Binding-site contacts:
Ligand atom CAO contacts residue ILE130 of chain 1.B at 3.6 Å (hydrophobic).
Ligand atom CAP contacts residue ILE130 of chain 1.B at 3.6 Å (hydrophobic).
Ligand atom CAU contacts residue PC11 of chain 1.S at 3.9 Å.
Ligand atom CAP contacts residue ILE335 of chain 1.B at 3.6 Å (hydrophobic).
Ligand atom CBC contacts residue VAL122 of chain 1.B at 3.6 Å (hydrophobic).
Ligand atom OAG contacts residue VAL122 of chain 1.B at 3.8 Å.
Ligand atom CAX contacts residue ARG115 of chain 1.B at 4.1 Å.
Ligand atom CAR contacts residue VAL122 of chain 1.B at 4.1 Å (hydrophobic).
Ligand atom CAC contacts residue PC11 of chain 1.S at 3.8 Å.
Ligand atom CAL contacts residue ARG119 of chain 1.B at 3.4 Å.
Ligand atom CBI contacts residue SER126 of chain 1.B at 4.1 Å.
Ligand atom CAO contacts residue ILE335 of chain 1.B at 3.5 Å (hydrophobic).
Ligand atom OAH contacts residue PC11 of chain 1.S at 3.1 Å.
Ligand atom CBG contacts residue SER126 of chain 1.B at 3.6 Å.
Ligand atom OAG contacts residue ARG119 of chain 1.B at 3.2 Å.
Ligand atom CAD contacts residue LEU496 of chain 1.B at 4.2 Å (hydrophobic).
Ligand atom CAE contacts residue VAL339 of chain 1.B at 4.2 Å (hydrophobic).
Ligand atom CAK contacts residue TYR123 of chain 1.B at 3.8 Å (hydrophobic).
Ligand atom CAQ contacts residue SER126 of chain 1.B at 3.8 Å.
Ligand atom CAQ contacts residue ILE335 of chain 1.B at 3.8 Å (hydrophobic).
Ligand atom CAA contacts residue LEU334 of chain 1.B at 4.1 Å (hydrophobic).
Ligand atom CBA contacts residue ILE335 of chain 1.B at 3.8 Å (hydrophobic).
Ligand atom CAX contacts residue THR118 of chain 1.B at 4.2 Å.
Ligand atom OAH contacts residue THR118 of chain 1.B at 3.6 Å.
Ligand atom CAM contacts residue ARG119 of chain 1.B at 3.6 Å.
Ligand atom CAY contacts residue ARG119 of chain 1.B at 3.8 Å.
Ligand atom CBE contacts residue ILE130 of chain 1.B at 4.3 Å (hydrophobic).
Ligand atom CAV contacts residue LEU496 of chain 1.B at 3.6 Å (hydrophobic).
Ligand atom CAL contacts residue ARG115 of chain 1.B at 3.9 Å.
Ligand atom CBE contacts residue SER126 of chain 1.B at 3.3 Å.
Ligand atom CAN contacts residue ILE335 of chain 1.B at 3.7 Å (hydrophobic).
Ligand atom CAA contacts residue ILE335 of chain 1.B at 3.9 Å (hydrophobic).
Ligand atom CAV contacts residue VAL122 of chain 1.B at 4.1 Å (hydrophobic).
Ligand atom CAZ contacts residue LEU496 of chain 1.B at 3.9 Å (hydrophobic).
Ligand atom CAI contacts residue LEU496 of chain 1.B at 4.1 Å (hydrophobic).
Ligand atom CAD contacts residue VAL339 of chain 1.B at 4.0 Å (hydrophobic).
Ligand atom CAP contacts residue SER126 of chain 1.B at 3.5 Å.
Ligand atom CAJ contacts residue ILE335 of chain 1.B at 4.2 Å (hydrophobic).
Ligand atom CBA contacts residue ILE130 of chain 1.B at 4.1 Å (hydrophobic).
Ligand atom OAF contacts residue ARG115 of chain 1.B at 3.4 Å.

The protein below binds the small molecule below.
Small molecule (SMILES): CC(C)CCC[C@@H](C)[C@H]1CC[C@H]2[C@@H]3CC=C4C[C@@H](OC(=O)CCC(=O)O)CC[C@]4(C)[C@H]3CC[C@]12C

Sequence of chain 1.B:
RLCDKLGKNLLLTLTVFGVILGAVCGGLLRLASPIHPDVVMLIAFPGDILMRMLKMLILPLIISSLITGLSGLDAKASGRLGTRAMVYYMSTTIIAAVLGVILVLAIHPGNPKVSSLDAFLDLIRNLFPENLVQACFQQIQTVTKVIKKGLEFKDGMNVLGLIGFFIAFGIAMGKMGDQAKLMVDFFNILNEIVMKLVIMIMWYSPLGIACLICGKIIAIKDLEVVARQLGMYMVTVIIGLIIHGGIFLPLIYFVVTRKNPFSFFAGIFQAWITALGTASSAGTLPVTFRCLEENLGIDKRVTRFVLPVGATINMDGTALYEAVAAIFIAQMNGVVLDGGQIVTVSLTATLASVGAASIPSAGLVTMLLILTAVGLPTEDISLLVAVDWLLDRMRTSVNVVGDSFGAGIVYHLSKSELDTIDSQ